Sequence of chain 2.A:
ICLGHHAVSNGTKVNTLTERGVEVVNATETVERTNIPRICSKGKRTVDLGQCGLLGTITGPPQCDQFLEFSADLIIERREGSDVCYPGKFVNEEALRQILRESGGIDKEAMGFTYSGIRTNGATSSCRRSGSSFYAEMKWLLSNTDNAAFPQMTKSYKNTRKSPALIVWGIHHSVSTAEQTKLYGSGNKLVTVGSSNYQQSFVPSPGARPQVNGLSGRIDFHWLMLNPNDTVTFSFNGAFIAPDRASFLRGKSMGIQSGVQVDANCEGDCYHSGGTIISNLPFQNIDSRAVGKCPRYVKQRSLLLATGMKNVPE

Binding-site contacts:
Ligand atom C4 contacts residue ASN28 of chain 2.A at 4.2 Å.
Ligand atom O5 contacts residue ALA29 of chain 2.A at 4.5 Å.
Ligand atom C2 contacts residue ASN28 of chain 2.A at 2.4 Å.
Ligand atom C6 contacts residue THR30 of chain 2.A at 3.6 Å.
Ligand atom C1 contacts residue ASN28 of chain 2.A at 1.4 Å.
Ligand atom O5 contacts residue THR309 of chain 2.A at 3.8 Å.
Ligand atom O5 contacts residue ASN28 of chain 2.A at 2.4 Å (h-bond).
Ligand atom C5 contacts residue ASN28 of chain 2.A at 3.7 Å.
Ligand atom N2 contacts residue ASN28 of chain 2.A at 2.9 Å (h-bond).
Ligand atom O7 contacts residue ASN28 of chain 2.A at 3.6 Å.
Ligand atom C7 contacts residue ASN28 of chain 2.A at 3.4 Å.
Ligand atom C3 contacts residue ASN28 of chain 2.A at 3.8 Å.
Ligand atom O6 contacts residue THR30 of chain 2.A at 3.6 Å (h-bond).
Ligand atom C1 contacts residue THR309 of chain 2.A at 4.2 Å.

This small molecule binds to this protein.
Small molecule (SMILES): CC(=O)N[C@@H]1[C@@H](O)[C@H](O)[C@@H](CO)O[C@H]1O